Binding-site contacts:
Ligand atom C50 contacts residue ASP168 of chain 1.A at 3.5 Å.
Ligand atom O19 contacts residue ARG70 of chain 1.A at 3.2 Å (salt-bridge).
Ligand atom C3 contacts residue GLU71 of chain 1.A at 3.4 Å.
Ligand atom O48 contacts residue ILE84 of chain 1.A at 3.4 Å.
Ligand atom C26 contacts residue ASP168 of chain 1.A at 3.5 Å.
Ligand atom C25 contacts residue ASP168 of chain 1.A at 3.5 Å.
Ligand atom N40 contacts residue ASP168 of chain 1.A at 3.1 Å (salt-bridge).
Ligand atom N40 contacts residue GLU71 of chain 1.A at 3.0 Å (salt-bridge).
Ligand atom CL61 contacts residue LEU104 of chain 1.A at 3.5 Å.
Ligand atom N43 contacts residue ASP168 of chain 1.A at 3.2 Å (salt-bridge).
Ligand atom C42 contacts residue ASP168 of chain 1.A at 2.9 Å.
Ligand atom C4 contacts residue ARG67 of chain 1.A at 3.3 Å.
Ligand atom C25 contacts residue LEU75 of chain 1.A at 3.8 Å (hydrophobic).
Ligand atom O48 contacts residue LEU167 of chain 1.A at 3.5 Å.
Ligand atom C3 contacts residue ARG67 of chain 1.A at 3.5 Å.
Ligand atom N23 contacts residue ASP168 of chain 1.A at 3.6 Å.
Ligand atom C5 contacts residue GLU71 of chain 1.A at 3.7 Å.
Ligand atom O19 contacts residue ARG67 of chain 1.A at 3.3 Å.
Ligand atom C2 contacts residue ASP168 of chain 1.A at 3.1 Å.
Ligand atom C42 contacts residue GLU71 of chain 1.A at 3.5 Å.
Ligand atom C54 contacts residue ILE84 of chain 1.A at 3.7 Å (hydrophobic).
Ligand atom N43 contacts residue GLU71 of chain 1.A at 3.0 Å (salt-bridge).
Ligand atom CL63 contacts residue LYS53 of chain 1.A at 3.6 Å.
Ligand atom CL63 contacts residue ALA51 of chain 1.A at 3.4 Å.
Ligand atom CL63 contacts residue THR106 of chain 1.A at 3.3 Å.
Ligand atom C1 contacts residue GLU71 of chain 1.A at 3.7 Å.
Ligand atom N21 contacts residue ASP168 of chain 1.A at 3.6 Å.
Ligand atom CL61 contacts residue LEU75 of chain 1.A at 3.5 Å.
Ligand atom C4 contacts residue GLU71 of chain 1.A at 3.6 Å.
Ligand atom C3 contacts residue LYS53 of chain 1.A at 3.8 Å.
Ligand atom C44 contacts residue ILE84 of chain 1.A at 3.6 Å (hydrophobic).
Ligand atom C6 contacts residue GLU71 of chain 1.A at 3.7 Å.
Ligand atom C2 contacts residue GLU71 of chain 1.A at 3.3 Å.
Ligand atom C51 contacts residue PHE169 of chain 1.A at 3.7 Å (hydrophobic).
Ligand atom C53 contacts residue THR106 of chain 1.A at 3.7 Å.
Ligand atom CL63 contacts residue LEU104 of chain 1.A at 3.5 Å.
Ligand atom O48 contacts residue ASP168 of chain 1.A at 3.0 Å (salt-bridge).
Ligand atom C14 contacts residue ARG70 of chain 1.A at 3.7 Å.
Ligand atom C38 contacts residue LEU167 of chain 1.A at 3.7 Å (hydrophobic).
Ligand atom C13 contacts residue ARG67 of chain 1.A at 3.5 Å.

The small molecule below binds the protein below.
Small molecule (SMILES): CC(C)(C)c1cc(=NC(=O)Nc2cccc(Cl)c2Cl)n(-c2cccc(CC(N)=O)c2)[nH]1

Sequence of chain 1.A:
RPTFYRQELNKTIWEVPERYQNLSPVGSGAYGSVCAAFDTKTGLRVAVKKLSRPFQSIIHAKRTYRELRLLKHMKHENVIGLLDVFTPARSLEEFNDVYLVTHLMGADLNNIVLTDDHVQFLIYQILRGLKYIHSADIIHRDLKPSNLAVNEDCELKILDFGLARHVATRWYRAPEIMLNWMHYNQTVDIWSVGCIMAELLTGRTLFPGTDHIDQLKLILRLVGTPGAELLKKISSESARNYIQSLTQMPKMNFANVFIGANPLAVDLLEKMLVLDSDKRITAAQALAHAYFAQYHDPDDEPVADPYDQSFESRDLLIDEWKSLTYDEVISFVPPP